Sequence of chain 1.B:
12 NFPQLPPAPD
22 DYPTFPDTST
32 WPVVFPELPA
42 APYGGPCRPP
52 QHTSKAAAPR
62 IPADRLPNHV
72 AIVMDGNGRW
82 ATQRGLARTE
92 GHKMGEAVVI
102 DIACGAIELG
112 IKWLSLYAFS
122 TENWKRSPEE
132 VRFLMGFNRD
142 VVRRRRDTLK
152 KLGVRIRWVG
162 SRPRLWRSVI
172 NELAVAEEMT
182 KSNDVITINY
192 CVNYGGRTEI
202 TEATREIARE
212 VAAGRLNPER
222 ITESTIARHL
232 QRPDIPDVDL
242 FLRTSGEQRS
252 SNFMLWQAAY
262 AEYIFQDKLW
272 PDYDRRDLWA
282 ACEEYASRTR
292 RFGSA

The small molecule below binds the protein below.
Small molecule (SMILES): CC(C)=CCCC(C)=CCS[P](=O)(O)OP(=O)(O)O

Binding-site contacts:
Ligand atom C9 contacts residue TRP271 of chain 1.B at 3.6 Å (hydrophobic).
Ligand atom PA contacts residue ARG80 of chain 1.B at 3.6 Å.
Ligand atom C10 contacts residue ALA119 of chain 1.B at 3.7 Å (hydrophobic).
Ligand atom C3 contacts residue ALA119 of chain 1.B at 3.7 Å (hydrophobic).
Ligand atom O2B contacts residue ARG89 of chain 1.B at 3.1 Å (salt-bridge).
Ligand atom C2 contacts residue ISY1 of chain 1.K at 3.4 Å.
Ligand atom O2A contacts residue GLY77 of chain 1.B at 3.3 Å.
Ligand atom O1A contacts residue MG1 of chain 1.I at 2.1 Å.
Ligand atom S1 contacts residue MET75 of chain 1.B at 3.4 Å (h-bond).
Ligand atom O2B contacts residue HIS93 of chain 1.B at 3.1 Å (h-bond).
Ligand atom O3B contacts residue ISY1 of chain 1.K at 2.9 Å (h-bond).
Ligand atom O3A contacts residue MG1 of chain 1.I at 3.7 Å.
Ligand atom O1A contacts residue GLY77 of chain 1.B at 3.8 Å.
Ligand atom S1 contacts residue ASN78 of chain 1.B at 3.1 Å (h-bond).
Ligand atom C4 contacts residue ALA119 of chain 1.B at 3.1 Å (hydrophobic).
Ligand atom O3B contacts residue ARG127 of chain 1.B at 2.8 Å (salt-bridge).
Ligand atom O1B contacts residue MG1 of chain 1.I at 3.7 Å.
Ligand atom C1 contacts residue MET75 of chain 1.B at 3.3 Å (hydrophobic).
Ligand atom C3 contacts residue ISY1 of chain 1.K at 3.6 Å.
Ligand atom O1B contacts residue GLY79 of chain 1.B at 3.0 Å (h-bond).
Ligand atom O1A contacts residue ARG80 of chain 1.B at 2.8 Å (salt-bridge).
Ligand atom S1 contacts residue ASP76 of chain 1.B at 3.7 Å.
Ligand atom O2B contacts residue ARG127 of chain 1.B at 2.7 Å (salt-bridge).
Ligand atom O1A contacts residue ASP76 of chain 1.B at 2.9 Å (salt-bridge).
Ligand atom O3B contacts residue ASP76 of chain 1.B at 3.3 Å (salt-bridge).
Ligand atom O1B contacts residue GLY77 of chain 1.B at 3.8 Å.
Ligand atom S1 contacts residue GLY77 of chain 1.B at 3.5 Å (h-bond).
Ligand atom C9 contacts residue GLY96 of chain 1.B at 3.7 Å.
Ligand atom PA contacts residue MG1 of chain 1.I at 3.3 Å.
Ligand atom C2 contacts residue MET75 of chain 1.B at 2.8 Å (hydrophobic).
Ligand atom C8 contacts residue TYR191 of chain 1.B at 3.2 Å (hydrophobic).
Ligand atom O3A contacts residue ARG89 of chain 1.B at 2.9 Å (salt-bridge).
Ligand atom PB contacts residue MG1 of chain 1.I at 3.4 Å.
Ligand atom O1B contacts residue ASN78 of chain 1.B at 3.5 Å (h-bond).
Ligand atom C5 contacts residue ASN78 of chain 1.B at 3.6 Å.
Ligand atom O2A contacts residue GLY79 of chain 1.B at 3.4 Å (h-bond).
Ligand atom O2A contacts residue ARG80 of chain 1.B at 2.7 Å (salt-bridge).
Ligand atom C1 contacts residue ISY1 of chain 1.K at 3.5 Å.
Ligand atom C2 contacts residue ASN78 of chain 1.B at 3.5 Å.
Ligand atom O3B contacts residue MG1 of chain 1.I at 2.2 Å.

Sequence of chain 1.A:
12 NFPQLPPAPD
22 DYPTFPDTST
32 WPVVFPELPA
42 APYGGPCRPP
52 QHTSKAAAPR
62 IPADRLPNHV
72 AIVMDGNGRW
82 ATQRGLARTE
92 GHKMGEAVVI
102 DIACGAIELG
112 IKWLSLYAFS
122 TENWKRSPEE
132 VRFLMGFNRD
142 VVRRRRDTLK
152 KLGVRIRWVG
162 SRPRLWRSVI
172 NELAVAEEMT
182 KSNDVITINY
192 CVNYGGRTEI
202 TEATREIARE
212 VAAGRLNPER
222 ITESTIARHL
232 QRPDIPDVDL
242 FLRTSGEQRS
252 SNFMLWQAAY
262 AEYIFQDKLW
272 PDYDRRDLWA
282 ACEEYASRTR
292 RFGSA